Sequence of chain 3.A:
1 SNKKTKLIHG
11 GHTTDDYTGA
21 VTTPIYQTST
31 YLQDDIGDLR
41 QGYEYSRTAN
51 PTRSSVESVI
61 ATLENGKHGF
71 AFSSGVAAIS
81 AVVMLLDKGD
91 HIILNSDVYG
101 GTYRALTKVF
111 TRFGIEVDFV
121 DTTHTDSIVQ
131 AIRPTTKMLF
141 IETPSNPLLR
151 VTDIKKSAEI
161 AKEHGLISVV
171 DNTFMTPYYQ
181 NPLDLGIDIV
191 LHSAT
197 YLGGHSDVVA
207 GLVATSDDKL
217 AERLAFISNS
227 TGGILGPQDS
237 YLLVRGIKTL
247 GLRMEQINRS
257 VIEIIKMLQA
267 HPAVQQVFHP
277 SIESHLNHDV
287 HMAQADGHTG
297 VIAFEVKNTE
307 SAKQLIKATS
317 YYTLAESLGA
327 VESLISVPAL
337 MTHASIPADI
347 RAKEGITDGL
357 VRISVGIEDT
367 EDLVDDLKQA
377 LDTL

Binding-site contacts:
Ligand atom BR contacts residue PHE70 of chain 3.A at 3.6 Å.
Ligand atom BR contacts residue ALA217 of chain 3.A at 4.2 Å.
Ligand atom BR contacts residue HIS68 of chain 3.A at 3.8 Å.
Ligand atom BR contacts residue ALA221 of chain 3.A at 4.3 Å.

This small molecule binds to this protein.
Small molecule (SMILES): O=C(O)CNC(=O)Cn1ccc2ccc(Br)cc21